Sequence of chain 2.F:
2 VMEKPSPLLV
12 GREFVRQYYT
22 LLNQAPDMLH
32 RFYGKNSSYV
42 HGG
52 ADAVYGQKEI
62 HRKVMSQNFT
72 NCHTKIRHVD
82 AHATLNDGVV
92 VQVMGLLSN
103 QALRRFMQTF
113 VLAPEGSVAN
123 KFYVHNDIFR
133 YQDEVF

A small-molecule ligand and the protein it binds are described below.
Small molecule (SMILES): COCC[C@H](NC(=O)[C@@H](C)NC(=O)[C@@H](NC(=O)[C@@H](NC(=O)[C@@H](F)CC(C)(C)C)C(C)(C)O)[C@@H](C)c1ccccc1)C(=O)N(C)Cc1ccccc1

Binding-site contacts:
Ligand atom C19 contacts residue PHE15 of chain 2.F at 3.8 Å (hydrophobic).
Ligand atom O3 contacts residue LYS123 of chain 2.F at 3.8 Å.
Ligand atom C12 contacts residue LYS123 of chain 2.F at 3.7 Å.
Ligand atom C29 contacts residue GLN58 of chain 2.F at 3.0 Å.
Ligand atom C25 contacts residue LYS123 of chain 2.F at 3.2 Å.
Ligand atom C36 contacts residue ARG32 of chain 2.F at 3.4 Å.
Ligand atom C19 contacts residue VAL11 of chain 2.F at 3.3 Å (hydrophobic).
Ligand atom N2 contacts residue ASN122 of chain 2.F at 2.8 Å (h-bond).
Ligand atom C5 contacts residue ASN122 of chain 2.F at 3.3 Å.
Ligand atom C24 contacts residue PHE33 of chain 2.F at 3.7 Å (hydrophobic).
Ligand atom C18 contacts residue PHE15 of chain 2.F at 3.3 Å (hydrophobic).
Ligand atom C35 contacts residue PHE33 of chain 2.F at 3.8 Å (hydrophobic).
Ligand atom F1 contacts residue ASN122 of chain 2.F at 3.3 Å.
Ligand atom C29 contacts residue ARG32 of chain 2.F at 3.5 Å.
Ligand atom C24 contacts residue ARG32 of chain 2.F at 3.4 Å.
Ligand atom C14 contacts residue PHE33 of chain 2.F at 3.8 Å (hydrophobic).
Ligand atom C37 contacts residue MET29 of chain 2.F at 3.4 Å (hydrophobic).
Ligand atom C10 contacts residue PRO6 of chain 2.F at 3.6 Å (hydrophobic).
Ligand atom O1 contacts residue ASN122 of chain 2.F at 3.8 Å.
Ligand atom O1 contacts residue LYS123 of chain 2.F at 3.5 Å.
Ligand atom O3 contacts residue ASN122 of chain 2.F at 2.9 Å (h-bond).
Ligand atom O1 contacts residue PHE124 of chain 2.F at 3.2 Å (h-bond).
Ligand atom C36 contacts residue MET29 of chain 2.F at 3.4 Å (hydrophobic).
Ligand atom C15 contacts residue PHE33 of chain 2.F at 3.6 Å (hydrophobic).
Ligand atom C10 contacts residue ASN122 of chain 2.F at 3.7 Å.
Ligand atom C9 contacts residue LEU10 of chain 2.F at 3.8 Å (hydrophobic).
Ligand atom O5 contacts residue LYS123 of chain 2.F at 2.4 Å (salt-bridge).
Ligand atom C8 contacts residue VAL11 of chain 2.F at 3.7 Å (hydrophobic).
Ligand atom N4 contacts residue ARG32 of chain 2.F at 3.8 Å.
Ligand atom C18 contacts residue GLN18 of chain 2.F at 3.4 Å.
Ligand atom C17 contacts residue GLN18 of chain 2.F at 3.1 Å.
Ligand atom C17 contacts residue PHE15 of chain 2.F at 3.7 Å (hydrophobic).
Ligand atom C20 contacts residue VAL11 of chain 2.F at 3.8 Å (hydrophobic).
Ligand atom C1 contacts residue PHE124 of chain 2.F at 3.6 Å (hydrophobic).
Ligand atom N3 contacts residue PHE124 of chain 2.F at 3.2 Å (h-bond).
Ligand atom C35 contacts residue ARG32 of chain 2.F at 3.7 Å.
Ligand atom C23 contacts residue ARG32 of chain 2.F at 3.3 Å.
Ligand atom C4 contacts residue ASN122 of chain 2.F at 3.5 Å.
Ligand atom C8 contacts residue LEU10 of chain 2.F at 3.2 Å (hydrophobic).
Ligand atom C37 contacts residue ARG32 of chain 2.F at 3.6 Å.